A small-molecule ligand and the protein it binds are described below.
Small molecule (SMILES): C[C@]12CC[C@@H]3c4ccc(O)cc4CC[C@H]3[C@@H]1CC[C@@H]2Nc1ccccc1

Binding-site contacts:
Ligand atom N01 contacts residue MET124 of chain 1.E at 3.8 Å.
Ligand atom C17 contacts residue HIS227 of chain 1.E at 4.2 Å.
Ligand atom C19 contacts residue MET124 of chain 1.E at 3.8 Å (hydrophobic).
Ligand atom C11 contacts residue PHE107 of chain 1.E at 3.8 Å (hydrophobic).
Ligand atom C19 contacts residue HIS227 of chain 1.E at 3.2 Å.
Ligand atom C17 contacts residue MET124 of chain 1.E at 3.9 Å (hydrophobic).
Ligand atom C12 contacts residue PHE107 of chain 1.E at 4.2 Å (hydrophobic).
Ligand atom C18 contacts residue HIS227 of chain 1.E at 4.1 Å.
Ligand atom O01 contacts residue GLU56 of chain 1.E at 3.0 Å (salt-bridge).
Ligand atom O01 contacts residue LEU90 of chain 1.E at 3.9 Å.
Ligand atom C12 contacts residue LEU131 of chain 1.E at 4.2 Å (hydrophobic).
Ligand atom C07 contacts residue ALA53 of chain 1.E at 3.9 Å (hydrophobic).
Ligand atom C18 contacts residue MET124 of chain 1.E at 3.5 Å (hydrophobic).
Ligand atom C09 contacts residue LEU90 of chain 1.E at 3.9 Å (hydrophobic).
Ligand atom O01 contacts residue ARG97 of chain 1.E at 3.5 Å (salt-bridge).
Ligand atom C08 contacts residue PHE107 of chain 1.E at 3.9 Å (hydrophobic).
Ligand atom C10 contacts residue LEU90 of chain 1.E at 3.6 Å (hydrophobic).
Ligand atom C16 contacts residue GLY224 of chain 1.E at 4.2 Å.
Ligand atom C12 contacts residue MET91 of chain 1.E at 3.9 Å (hydrophobic).
Ligand atom C07 contacts residue PHE107 of chain 1.E at 3.9 Å (hydrophobic).
Ligand atom C03 contacts residue LEU49 of chain 1.E at 4.1 Å (hydrophobic).
Ligand atom C11 contacts residue LEU94 of chain 1.E at 4.0 Å (hydrophobic).
Ligand atom C17 contacts residue ILE127 of chain 1.E at 4.1 Å (hydrophobic).
Ligand atom C10 contacts residue LEU94 of chain 1.E at 3.8 Å (hydrophobic).
Ligand atom C09 contacts residue PHE107 of chain 1.E at 4.0 Å (hydrophobic).
Ligand atom C01 contacts residue LEU228 of chain 1.E at 4.1 Å (hydrophobic).
Ligand atom C13 contacts residue LEU131 of chain 1.E at 3.7 Å (hydrophobic).
Ligand atom C08 contacts residue ALA53 of chain 1.E at 4.2 Å (hydrophobic).
Ligand atom C06 contacts residue PHE107 of chain 1.E at 3.7 Å (hydrophobic).
Ligand atom C17 contacts residue GLY224 of chain 1.E at 4.2 Å.
Ligand atom N01 contacts residue HIS227 of chain 1.E at 3.2 Å (h-bond).
Ligand atom C04 contacts residue LEU49 of chain 1.E at 3.9 Å (hydrophobic).
Ligand atom C12 contacts residue LEU94 of chain 1.E at 3.6 Å (hydrophobic).
Ligand atom C10 contacts residue PHE107 of chain 1.E at 4.1 Å (hydrophobic).
Ligand atom C16 contacts residue MET91 of chain 1.E at 4.0 Å (hydrophobic).
Ligand atom C05 contacts residue PHE107 of chain 1.E at 4.0 Å (hydrophobic).
Ligand atom C09 contacts residue GLU56 of chain 1.E at 4.1 Å.
Ligand atom C07 contacts residue LEU49 of chain 1.E at 4.0 Å (hydrophobic).
Ligand atom N01 contacts residue LEU228 of chain 1.E at 4.0 Å.
Ligand atom C19 contacts residue LEU228 of chain 1.E at 3.9 Å (hydrophobic).

Sequence of chain 1.E:
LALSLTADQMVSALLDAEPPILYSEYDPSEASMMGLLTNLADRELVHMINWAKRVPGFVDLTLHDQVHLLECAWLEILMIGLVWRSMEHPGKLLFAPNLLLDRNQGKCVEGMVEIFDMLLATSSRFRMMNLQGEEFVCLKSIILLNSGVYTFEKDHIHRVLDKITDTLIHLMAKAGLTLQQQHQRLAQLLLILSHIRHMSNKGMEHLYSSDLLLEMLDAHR